Sequence of chain 1.A:
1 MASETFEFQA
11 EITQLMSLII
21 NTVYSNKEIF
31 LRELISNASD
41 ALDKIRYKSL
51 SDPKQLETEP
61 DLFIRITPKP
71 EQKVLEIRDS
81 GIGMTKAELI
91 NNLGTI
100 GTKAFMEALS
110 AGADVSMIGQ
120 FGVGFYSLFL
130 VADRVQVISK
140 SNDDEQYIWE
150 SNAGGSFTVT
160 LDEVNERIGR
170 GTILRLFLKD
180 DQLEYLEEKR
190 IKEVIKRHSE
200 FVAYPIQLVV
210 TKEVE

Binding-site contacts:
Ligand atom O08 contacts residue MET84 of chain 1.A at 3.4 Å.
Ligand atom C10 contacts residue ILE82 of chain 1.A at 3.4 Å (hydrophobic).
Ligand atom C01 contacts residue ASP79 of chain 1.A at 3.3 Å.
Ligand atom O27 contacts residue LEU173 of chain 1.A at 3.3 Å.
Ligand atom C07 contacts residue MET84 of chain 1.A at 3.8 Å (hydrophobic).
Ligand atom C03 contacts residue LEU173 of chain 1.A at 3.6 Å (hydrophobic).
Ligand atom C24 contacts residue LEU93 of chain 1.A at 3.8 Å (hydrophobic).
Ligand atom C04 contacts residue ASN37 of chain 1.A at 3.8 Å.
Ligand atom C16 contacts residue ASN92 of chain 1.A at 3.2 Å.
Ligand atom O28 contacts residue ALA41 of chain 1.A at 3.3 Å.
Ligand atom O27 contacts residue ASN37 of chain 1.A at 3.6 Å.
Ligand atom C25 contacts residue GLY121 of chain 1.A at 3.6 Å.
Ligand atom C10 contacts residue ALA41 of chain 1.A at 3.7 Å (hydrophobic).
Ligand atom C07 contacts residue ALA41 of chain 1.A at 3.9 Å (hydrophobic).
Ligand atom O27 contacts residue LEU34 of chain 1.A at 3.9 Å.
Ligand atom C10 contacts residue GLY83 of chain 1.A at 3.8 Å.
Ligand atom C03 contacts residue ASN37 of chain 1.A at 3.5 Å.
Ligand atom O08 contacts residue THR171 of chain 1.A at 2.7 Å (h-bond).
Ligand atom O22 contacts residue PHE124 of chain 1.A at 3.8 Å.
Ligand atom C19 contacts residue MET84 of chain 1.A at 3.5 Å (hydrophobic).
Ligand atom C24 contacts residue ASN92 of chain 1.A at 3.1 Å.
Ligand atom O08 contacts residue GLY83 of chain 1.A at 3.8 Å.
Ligand atom N09 contacts residue ALA41 of chain 1.A at 3.6 Å.
Ligand atom C05 contacts residue MET84 of chain 1.A at 3.9 Å (hydrophobic).
Ligand atom C15 contacts residue ASN92 of chain 1.A at 3.3 Å.
Ligand atom C13 contacts residue LYS44 of chain 1.A at 3.7 Å.
Ligand atom C11 contacts residue ILE82 of chain 1.A at 3.5 Å (hydrophobic).
Ligand atom O23 contacts residue LEU93 of chain 1.A at 3.9 Å.
Ligand atom O22 contacts residue ASN37 of chain 1.A at 3.9 Å.
Ligand atom O28 contacts residue THR171 of chain 1.A at 3.5 Å.
Ligand atom C02 contacts residue ASP79 of chain 1.A at 3.3 Å.
Ligand atom O20 contacts residue ASN37 of chain 1.A at 3.5 Å (h-bond).
Ligand atom O28 contacts residue ASP79 of chain 1.A at 2.5 Å (salt-bridge).
Ligand atom CL contacts residue PHE124 of chain 1.A at 3.1 Å.
Ligand atom C11 contacts residue LYS44 of chain 1.A at 3.7 Å.
Ligand atom C07 contacts residue THR171 of chain 1.A at 3.8 Å.
Ligand atom O23 contacts residue ASN92 of chain 1.A at 3.5 Å (h-bond).
Ligand atom CL contacts residue ASN37 of chain 1.A at 3.3 Å.
Ligand atom C01 contacts residue THR171 of chain 1.A at 3.7 Å.
Ligand atom C25 contacts residue ASN92 of chain 1.A at 3.8 Å.

A protein and the small-molecule ligand that binds it are described below.
Small molecule (SMILES): CCO[C@@H](O)[C@H]1CCC/C=C/CCNC(=O)c2c(O)cc(O)c(Cl)c2CC1=O